Binding-site contacts:
Ligand atom O7 contacts residue THR183 of chain 1.A at 4.5 Å.
Ligand atom C8 contacts residue TYR289 of chain 1.A at 3.7 Å (hydrophobic).
Ligand atom C3 contacts residue THR183 of chain 1.A at 3.8 Å.
Ligand atom C5 contacts residue ASN181 of chain 1.A at 3.6 Å.
Ligand atom N2 contacts residue THR183 of chain 1.A at 4.2 Å.
Ligand atom C3 contacts residue ASN181 of chain 1.A at 3.8 Å.
Ligand atom C7 contacts residue ASN181 of chain 1.A at 3.0 Å.
Ligand atom C4 contacts residue ASN181 of chain 1.A at 4.1 Å.
Ligand atom C8 contacts residue GLU291 of chain 1.A at 4.5 Å.
Ligand atom O5 contacts residue LYS267 of chain 1.A at 4.0 Å.
Ligand atom O6 contacts residue LYS267 of chain 1.A at 3.7 Å.
Ligand atom C6 contacts residue LYS267 of chain 1.A at 4.3 Å.
Ligand atom N2 contacts residue ASN181 of chain 1.A at 2.9 Å (h-bond).
Ligand atom O5 contacts residue THR183 of chain 1.A at 4.3 Å.
Ligand atom C6 contacts residue GLU268 of chain 1.A at 3.2 Å.
Ligand atom C1 contacts residue GLU268 of chain 1.A at 4.3 Å.
Ligand atom C1 contacts residue ASN181 of chain 1.A at 1.4 Å.
Ligand atom O6 contacts residue GLU268 of chain 1.A at 3.6 Å (salt-bridge).
Ligand atom C2 contacts residue ASN181 of chain 1.A at 2.4 Å.
Ligand atom C1 contacts residue THR183 of chain 1.A at 3.7 Å.
Ligand atom C8 contacts residue ASN181 of chain 1.A at 4.3 Å.
Ligand atom C5 contacts residue THR183 of chain 1.A at 4.0 Å.
Ligand atom C8 contacts residue ASN234 of chain 1.A at 4.0 Å.
Ligand atom O7 contacts residue ASN181 of chain 1.A at 2.7 Å (h-bond).
Ligand atom O5 contacts residue ASN181 of chain 1.A at 2.3 Å (h-bond).
Ligand atom C4 contacts residue THR183 of chain 1.A at 4.4 Å.
Ligand atom C2 contacts residue THR183 of chain 1.A at 4.1 Å.

This protein binds this small molecule.
Small molecule (SMILES): CC(=O)N[C@H]1[C@H](O[C@H]2[C@H](O)[C@@H](NC(C)=O)CO[C@@H]2CO)O[C@H](CO)[C@@H](O)[C@@H]1O

Sequence of chain 1.A:
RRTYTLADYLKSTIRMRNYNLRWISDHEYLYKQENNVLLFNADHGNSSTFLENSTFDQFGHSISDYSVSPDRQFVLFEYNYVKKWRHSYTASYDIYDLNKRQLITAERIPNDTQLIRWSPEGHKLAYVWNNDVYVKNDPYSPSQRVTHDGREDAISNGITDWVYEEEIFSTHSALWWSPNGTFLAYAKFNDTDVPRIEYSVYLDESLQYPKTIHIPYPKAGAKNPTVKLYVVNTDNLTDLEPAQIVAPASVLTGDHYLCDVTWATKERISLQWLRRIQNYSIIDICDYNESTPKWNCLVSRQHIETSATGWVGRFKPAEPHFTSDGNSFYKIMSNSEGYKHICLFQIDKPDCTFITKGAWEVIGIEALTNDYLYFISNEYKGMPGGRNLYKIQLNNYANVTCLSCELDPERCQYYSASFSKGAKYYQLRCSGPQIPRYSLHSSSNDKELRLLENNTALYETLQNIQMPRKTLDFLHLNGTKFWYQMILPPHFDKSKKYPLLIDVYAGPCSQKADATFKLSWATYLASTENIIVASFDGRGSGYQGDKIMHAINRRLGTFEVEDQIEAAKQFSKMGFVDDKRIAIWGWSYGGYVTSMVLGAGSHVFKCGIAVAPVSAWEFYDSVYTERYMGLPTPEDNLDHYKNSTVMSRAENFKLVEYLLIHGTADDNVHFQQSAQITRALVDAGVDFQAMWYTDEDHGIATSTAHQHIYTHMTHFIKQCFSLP